Binding-site contacts:
Ligand atom P contacts residue LYS43 of chain 1.C at 4.0 Å.
Ligand atom C2' contacts residue GLU63 of chain 1.C at 4.1 Å.
Ligand atom O4' contacts residue LYS61 of chain 1.C at 3.7 Å.
Ligand atom C5 contacts residue THR45 of chain 1.C at 3.4 Å.
Ligand atom N6 contacts residue TYR85 of chain 1.C at 4.0 Å.
Ligand atom OP2 contacts residue GLU63 of chain 1.C at 4.0 Å.
Ligand atom C6 contacts residue SER47 of chain 1.C at 3.8 Å.
Ligand atom N1 contacts residue TYR85 of chain 1.C at 3.9 Å.
Ligand atom N3 contacts residue VAL29 of chain 1.C at 4.0 Å.
Ligand atom C2 contacts residue THR59 of chain 1.C at 4.0 Å.
Ligand atom C8 contacts residue TYR85 of chain 1.C at 3.8 Å (hydrophobic).
Ligand atom N7 contacts residue TYR85 of chain 1.C at 3.8 Å.
Ligand atom C5 contacts residue TYR85 of chain 1.C at 3.9 Å (hydrophobic).
Ligand atom N7 contacts residue LYS61 of chain 1.C at 3.4 Å.
Ligand atom N6 contacts residue THR45 of chain 1.C at 2.8 Å (h-bond).
Ligand atom OP2 contacts residue TYR85 of chain 1.C at 2.6 Å (h-bond).
Ligand atom C4 contacts residue TYR85 of chain 1.C at 3.9 Å (hydrophobic).
Ligand atom C6 contacts residue TYR85 of chain 1.C at 3.9 Å (hydrophobic).
Ligand atom C5 contacts residue LYS61 of chain 1.C at 3.9 Å.
Ligand atom N6 contacts residue CYS46 of chain 1.C at 3.6 Å (h-bond).
Ligand atom C8 contacts residue LYS61 of chain 1.C at 3.6 Å.
Ligand atom C5 contacts residue VAL29 of chain 1.C at 4.0 Å (hydrophobic).
Ligand atom OP2 contacts residue LYS43 of chain 1.C at 2.7 Å (salt-bridge).
Ligand atom N1 contacts residue THR59 of chain 1.C at 3.4 Å.
Ligand atom C6 contacts residue THR59 of chain 1.C at 3.5 Å.
Ligand atom C2' contacts residue TYR85 of chain 1.C at 3.9 Å (hydrophobic).
Ligand atom N1 contacts residue SER47 of chain 1.C at 2.7 Å (h-bond).
Ligand atom C2 contacts residue SER47 of chain 1.C at 3.2 Å.
Ligand atom N6 contacts residue THR59 of chain 1.C at 2.7 Å (h-bond).
Ligand atom C6 contacts residue VAL29 of chain 1.C at 4.1 Å (hydrophobic).
Ligand atom N7 contacts residue THR45 of chain 1.C at 2.7 Å (h-bond).
Ligand atom C2 contacts residue VAL29 of chain 1.C at 4.0 Å (hydrophobic).
Ligand atom C4 contacts residue LYS61 of chain 1.C at 4.0 Å.
Ligand atom C6 contacts residue THR45 of chain 1.C at 3.4 Å.
Ligand atom N9 contacts residue TYR85 of chain 1.C at 3.9 Å.
Ligand atom OP2 contacts residue TYR85 of chain 1.C at 4.0 Å.
Ligand atom N9 contacts residue LYS61 of chain 1.C at 3.8 Å.
Ligand atom C8 contacts residue THR45 of chain 1.C at 3.9 Å.
Ligand atom C2 contacts residue TYR85 of chain 1.C at 4.1 Å (hydrophobic).
Ligand atom P contacts residue TYR85 of chain 1.C at 4.1 Å.

Sequence of chain 1.C:
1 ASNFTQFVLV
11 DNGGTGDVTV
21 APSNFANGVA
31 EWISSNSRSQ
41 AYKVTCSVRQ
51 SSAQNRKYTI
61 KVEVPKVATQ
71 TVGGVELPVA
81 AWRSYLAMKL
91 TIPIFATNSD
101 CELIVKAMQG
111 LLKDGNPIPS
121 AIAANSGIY

A small-molecule ligand and the protein it binds are described below.
Small molecule (SMILES): Nc1ccn([C@@H]2O[C@H](CO[P](=O)(O)O[C@H]3[C@@H](O)[C@H](n4cnc5c(N)ncnc54)O[C@@H]3CO[P](=O)(O)O[C@H]3[C@@H](O)[C@H](n4cnc5c(=O)nc(N)[nH]c54)O[C@@H]3CO[P](=O)(O)O[C@H]3[C@@H](O)[C@H](n4cnc5c(N)ncnc54)O[C@@H]3CO[P](=O)(O)O[C@H]3[C@@H](O)[C@H](n4cnc5c(N)ncnc54)O[C@@H]3CO[P](=O)(O)O[C@H]3[C@@H](O)[C@H](n4ccc(=O)[nH]c4=O)O[C@@H]3CO[P](=O)(O)O[C@H]3[C@@H](O)[C@H](n4ccc(N)nc4=O)O[C@@H]3CO[P](=O)(O)O[C@H]3[C@@H](O)[C@H](n4ccc(=O)[nH]c4=O)O[C@@H]3CO[P](=O)(O)O[C@H]3[C@@H](O)[C@H](n4cnc5c(=O)nc(N)[nH]c54)O[C@@H]3CO)[C@@H](O)[C@H]2O)c(=O)n1